Sequence of chain 1.D:
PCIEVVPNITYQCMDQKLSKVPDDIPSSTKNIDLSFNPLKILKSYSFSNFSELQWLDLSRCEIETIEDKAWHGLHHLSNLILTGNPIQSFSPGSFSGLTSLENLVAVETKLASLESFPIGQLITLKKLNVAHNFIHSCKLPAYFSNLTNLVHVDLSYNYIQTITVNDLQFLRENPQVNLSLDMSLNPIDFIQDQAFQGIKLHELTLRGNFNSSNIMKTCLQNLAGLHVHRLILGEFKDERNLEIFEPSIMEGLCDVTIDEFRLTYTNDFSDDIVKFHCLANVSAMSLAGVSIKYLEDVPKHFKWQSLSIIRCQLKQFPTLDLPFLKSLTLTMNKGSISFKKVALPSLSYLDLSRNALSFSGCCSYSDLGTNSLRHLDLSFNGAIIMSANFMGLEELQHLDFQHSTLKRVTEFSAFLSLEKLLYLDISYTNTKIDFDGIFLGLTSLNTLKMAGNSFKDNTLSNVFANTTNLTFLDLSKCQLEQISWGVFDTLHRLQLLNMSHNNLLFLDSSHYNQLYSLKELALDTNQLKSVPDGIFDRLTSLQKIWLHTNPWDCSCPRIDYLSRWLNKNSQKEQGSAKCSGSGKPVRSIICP

A small-molecule ligand and the protein it binds are described below.
Small molecule (SMILES): CC(=O)N[C@H]1[C@H](O[C@H]2[C@H](O)[C@@H](NC(C)=O)CO[C@@H]2CO)O[C@H](CO)[C@@H](O)[C@@H]1O

Binding-site contacts:
Ligand atom O5 contacts residue VAL152 of chain 1.D at 3.3 Å.
Ligand atom C7 contacts residue ASN179 of chain 1.D at 3.5 Å.
Ligand atom N2 contacts residue HIS203 of chain 1.D at 4.0 Å.
Ligand atom C5 contacts residue ARG231 of chain 1.D at 4.3 Å.
Ligand atom C5 contacts residue HIS203 of chain 1.D at 3.5 Å.
Ligand atom O5 contacts residue ASN179 of chain 1.D at 2.4 Å (h-bond).
Ligand atom O5 contacts residue HIS203 of chain 1.D at 3.6 Å (h-bond).
Ligand atom C4 contacts residue ASN179 of chain 1.D at 4.1 Å.
Ligand atom C2 contacts residue HIS203 of chain 1.D at 4.0 Å.
Ligand atom C5 contacts residue VAL152 of chain 1.D at 4.1 Å (hydrophobic).
Ligand atom C6 contacts residue ARG231 of chain 1.D at 4.3 Å.
Ligand atom C1 contacts residue VAL152 of chain 1.D at 4.2 Å (hydrophobic).
Ligand atom O6 contacts residue VAL152 of chain 1.D at 3.2 Å.
Ligand atom N2 contacts residue ASN179 of chain 1.D at 3.0 Å (h-bond).
Ligand atom C3 contacts residue HIS203 of chain 1.D at 3.6 Å.
Ligand atom O6 contacts residue ARG231 of chain 1.D at 3.1 Å (salt-bridge).
Ligand atom C3 contacts residue ASN179 of chain 1.D at 3.8 Å.
Ligand atom O5 contacts residue ARG231 of chain 1.D at 4.0 Å.
Ligand atom C1 contacts residue HIS203 of chain 1.D at 3.5 Å.
Ligand atom C6 contacts residue VAL152 of chain 1.D at 3.6 Å (hydrophobic).
Ligand atom C1 contacts residue ASN179 of chain 1.D at 1.5 Å.
Ligand atom C5 contacts residue ASN179 of chain 1.D at 3.7 Å.
Ligand atom C2 contacts residue ASN179 of chain 1.D at 2.4 Å.
Ligand atom O6 contacts residue HIS203 of chain 1.D at 4.0 Å.
Ligand atom C4 contacts residue HIS203 of chain 1.D at 4.3 Å.
Ligand atom O7 contacts residue ASN179 of chain 1.D at 3.7 Å.
Ligand atom C6 contacts residue HIS203 of chain 1.D at 4.0 Å.